Sequence of chain 2.A:
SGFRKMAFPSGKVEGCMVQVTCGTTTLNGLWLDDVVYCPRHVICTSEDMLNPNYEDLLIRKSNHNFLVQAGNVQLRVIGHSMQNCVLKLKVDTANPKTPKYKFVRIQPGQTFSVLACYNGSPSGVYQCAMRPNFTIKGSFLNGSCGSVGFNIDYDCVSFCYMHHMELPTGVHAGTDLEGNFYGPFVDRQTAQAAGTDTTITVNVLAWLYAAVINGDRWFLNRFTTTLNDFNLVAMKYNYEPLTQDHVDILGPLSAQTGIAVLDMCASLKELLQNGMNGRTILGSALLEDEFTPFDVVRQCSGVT

The small molecule below binds the protein below.
Small molecule (SMILES): CNC(=O)Nc1ccc(N(Cc2ccsc2)C(=O)Cn2nnc3ccccc32)cc1

Sequence of chain 1.A:
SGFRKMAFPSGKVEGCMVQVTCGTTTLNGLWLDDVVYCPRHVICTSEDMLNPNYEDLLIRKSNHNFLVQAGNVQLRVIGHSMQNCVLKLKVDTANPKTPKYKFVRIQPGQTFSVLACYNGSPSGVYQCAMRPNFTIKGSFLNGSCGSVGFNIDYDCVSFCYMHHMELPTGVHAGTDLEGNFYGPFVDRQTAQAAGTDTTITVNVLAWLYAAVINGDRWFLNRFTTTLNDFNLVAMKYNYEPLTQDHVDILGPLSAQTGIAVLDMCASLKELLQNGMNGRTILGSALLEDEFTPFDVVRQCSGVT

Binding-site contacts:
Ligand atom C16 contacts residue PHE140 of chain 2.A at 3.1 Å (hydrophobic).
Ligand atom C19 contacts residue ASN142 of chain 2.A at 3.7 Å.
Ligand atom C10 contacts residue GLN189 of chain 2.A at 3.9 Å.
Ligand atom N5 contacts residue GLU166 of chain 2.A at 3.7 Å.
Ligand atom C15 contacts residue LEU141 of chain 2.A at 3.9 Å (hydrophobic).
Ligand atom N4 contacts residue GLU166 of chain 2.A at 3.5 Å (salt-bridge).
Ligand atom C17 contacts residue PHE140 of chain 2.A at 3.7 Å (hydrophobic).
Ligand atom C3 contacts residue HIS41 of chain 2.A at 3.5 Å.
Ligand atom C14 contacts residue CYS145 of chain 2.A at 3.5 Å (hydrophobic).
Ligand atom S contacts residue ASP187 of chain 2.A at 3.4 Å.
Ligand atom O1 contacts residue MET165 of chain 2.A at 3.4 Å.
Ligand atom N4 contacts residue CYS145 of chain 2.A at 3.3 Å (h-bond).
Ligand atom C16 contacts residue LEU141 of chain 2.A at 3.5 Å (hydrophobic).
Ligand atom C15 contacts residue GLU166 of chain 2.A at 3.6 Å.
Ligand atom O1 contacts residue GLU166 of chain 2.A at 3.0 Å (salt-bridge).
Ligand atom C16 contacts residue ASN142 of chain 2.A at 3.9 Å.
Ligand atom C17 contacts residue LEU141 of chain 2.A at 3.6 Å (hydrophobic).
Ligand atom C6 contacts residue MET49 of chain 2.A at 3.8 Å (hydrophobic).
Ligand atom C14 contacts residue HIS164 of chain 2.A at 3.9 Å.
Ligand atom N contacts residue THR25 of chain 2.A at 3.5 Å (h-bond).
Ligand atom N4 contacts residue MET165 of chain 2.A at 3.5 Å.
Ligand atom C17 contacts residue GLU166 of chain 2.A at 3.7 Å.
Ligand atom S contacts residue ARG188 of chain 2.A at 3.7 Å.
Ligand atom C10 contacts residue MET49 of chain 2.A at 3.7 Å (hydrophobic).
Ligand atom C11 contacts residue ASP187 of chain 2.A at 3.8 Å.
Ligand atom S contacts residue TYR54 of chain 2.A at 3.8 Å.
Ligand atom C7 contacts residue MET49 of chain 2.A at 3.3 Å (hydrophobic).
Ligand atom N3 contacts residue CYS145 of chain 2.A at 3.7 Å.
Ligand atom C17 contacts residue ASN142 of chain 2.A at 3.5 Å.
Ligand atom C11 contacts residue MET49 of chain 2.A at 4.0 Å (hydrophobic).
Ligand atom S contacts residue HIS41 of chain 2.A at 3.7 Å.
Ligand atom N4 contacts residue HIS164 of chain 2.A at 3.8 Å.
Ligand atom C4 contacts residue HIS41 of chain 2.A at 3.5 Å.
Ligand atom N5 contacts residue HIS163 of chain 2.A at 2.9 Å (h-bond).
Ligand atom C18 contacts residue ASN142 of chain 2.A at 3.6 Å.
Ligand atom C16 contacts residue GLU166 of chain 2.A at 3.4 Å.
Ligand atom C2 contacts residue MET49 of chain 2.A at 3.4 Å (hydrophobic).
Ligand atom N5 contacts residue MET165 of chain 2.A at 4.0 Å.
Ligand atom N1 contacts residue MET49 of chain 2.A at 3.6 Å (h-bond).
Ligand atom N4 contacts residue HIS163 of chain 2.A at 3.3 Å (h-bond).